Sequence of chain 1.B:
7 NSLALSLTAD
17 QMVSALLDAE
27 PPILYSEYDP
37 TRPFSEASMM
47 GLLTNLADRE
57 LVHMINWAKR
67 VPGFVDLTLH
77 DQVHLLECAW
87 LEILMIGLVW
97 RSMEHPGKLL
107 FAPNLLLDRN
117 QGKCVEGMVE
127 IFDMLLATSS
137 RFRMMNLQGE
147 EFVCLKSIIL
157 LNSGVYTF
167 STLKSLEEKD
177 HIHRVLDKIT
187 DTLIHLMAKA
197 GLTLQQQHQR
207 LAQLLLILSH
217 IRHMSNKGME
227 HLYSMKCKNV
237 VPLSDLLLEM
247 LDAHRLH

The small molecule below binds the protein below.
Small molecule (SMILES): CC(C)c1ccc(/N=C2/CC[C@H]3[C@@H]4CCc5cc(O)ccc5[C@H]4CC[C@]23C)cc1

Binding-site contacts:
Ligand atom C09 contacts residue LEU87 of chain 1.B at 4.0 Å (hydrophobic).
Ligand atom C04 contacts residue PHE107 of chain 1.B at 4.1 Å (hydrophobic).
Ligand atom C01 contacts residue GLU56 of chain 1.B at 3.2 Å.
Ligand atom C08 contacts residue MET91 of chain 1.B at 4.0 Å (hydrophobic).
Ligand atom C07 contacts residue MET91 of chain 1.B at 3.8 Å (hydrophobic).
Ligand atom C17 contacts residue HIS227 of chain 1.B at 3.8 Å.
Ligand atom C17 contacts residue MET124 of chain 1.B at 4.1 Å (hydrophobic).
Ligand atom C27 contacts residue GLY224 of chain 1.B at 4.2 Å.
Ligand atom C01 contacts residue ALA53 of chain 1.B at 4.2 Å (hydrophobic).
Ligand atom O01 contacts residue GLU56 of chain 1.B at 2.5 Å (salt-bridge).
Ligand atom N01 contacts residue MET124 of chain 1.B at 4.1 Å.
Ligand atom N01 contacts residue MET46 of chain 1.B at 3.3 Å.
Ligand atom C07 contacts residue LEU87 of chain 1.B at 4.2 Å (hydrophobic).
Ligand atom C13 contacts residue LEU49 of chain 1.B at 4.1 Å (hydrophobic).
Ligand atom C03 contacts residue LEU90 of chain 1.B at 3.8 Å (hydrophobic).
Ligand atom N01 contacts residue LEU228 of chain 1.B at 3.8 Å.
Ligand atom C16 contacts residue HIS227 of chain 1.B at 3.6 Å.
Ligand atom C27 contacts residue LEU87 of chain 1.B at 4.0 Å (hydrophobic).
Ligand atom C15 contacts residue GLY224 of chain 1.B at 3.9 Å.
Ligand atom C10 contacts residue LEU49 of chain 1.B at 4.3 Å (hydrophobic).
Ligand atom C02 contacts residue ARG97 of chain 1.B at 4.2 Å.
Ligand atom C01 contacts residue LEU52 of chain 1.B at 4.0 Å (hydrophobic).
Ligand atom C05 contacts residue PHE107 of chain 1.B at 4.2 Å (hydrophobic).
Ligand atom C03 contacts residue LEU94 of chain 1.B at 4.2 Å (hydrophobic).
Ligand atom C02 contacts residue GLU56 of chain 1.B at 3.2 Å.
Ligand atom C06 contacts residue ALA53 of chain 1.B at 4.0 Å (hydrophobic).
Ligand atom C06 contacts residue LEU49 of chain 1.B at 3.6 Å (hydrophobic).
Ligand atom N01 contacts residue HIS227 of chain 1.B at 3.2 Å.
Ligand atom C17 contacts residue GLY224 of chain 1.B at 4.0 Å.
Ligand atom C07 contacts residue LEU94 of chain 1.B at 4.0 Å (hydrophobic).
Ligand atom C16 contacts residue GLY224 of chain 1.B at 3.6 Å.
Ligand atom C27 contacts residue LEU228 of chain 1.B at 4.1 Å (hydrophobic).
Ligand atom C14 contacts residue LEU49 of chain 1.B at 3.7 Å (hydrophobic).
Ligand atom C15 contacts residue MET91 of chain 1.B at 4.0 Å (hydrophobic).
Ligand atom O01 contacts residue ARG97 of chain 1.B at 3.1 Å (salt-bridge).
Ligand atom C02 contacts residue LEU90 of chain 1.B at 4.0 Å (hydrophobic).
Ligand atom C16 contacts residue MET124 of chain 1.B at 3.9 Å (hydrophobic).
Ligand atom C15 contacts residue MET124 of chain 1.B at 4.3 Å (hydrophobic).
Ligand atom O01 contacts residue LEU90 of chain 1.B at 3.9 Å.
Ligand atom C16 contacts residue ILE127 of chain 1.B at 4.2 Å (hydrophobic).